A small-molecule ligand and the protein it binds are described below.
Small molecule (SMILES): CC(=O)N[C@H]1[C@H]([C@H](O)[C@H](O)CO)O[C@@](O[C@H]2[C@@H](O)[C@@H](CO)O[C@@H](O[C@H]3[C@H](O)[C@@H](O)[C@@H](O)O[C@@H]3CO)[C@@H]2O)(C(=O)O)C[C@@H]1O

Binding-site contacts:
Ligand atom O8 contacts residue ALA118 of chain 8.A at 3.8 Å.
Ligand atom C7 contacts residue ALA118 of chain 8.A at 3.6 Å (hydrophobic).
Ligand atom C10 contacts residue GLN65 of chain 9.A at 4.5 Å.
Ligand atom C8 contacts residue ALA118 of chain 8.A at 4.3 Å (hydrophobic).
Ligand atom O1A contacts residue ARG129 of chain 8.A at 3.3 Å (salt-bridge).
Ligand atom C4 contacts residue ALA118 of chain 8.A at 4.0 Å (hydrophobic).
Ligand atom O9 contacts residue GLN120 of chain 8.A at 3.5 Å (h-bond).
Ligand atom O10 contacts residue GLN65 of chain 9.A at 4.0 Å.
Ligand atom C1 contacts residue ARG129 of chain 8.A at 4.0 Å.
Ligand atom C11 contacts residue GLN65 of chain 9.A at 3.7 Å.
Ligand atom C5 contacts residue ALA118 of chain 8.A at 3.6 Å (hydrophobic).
Ligand atom C10 contacts residue ALA64 of chain 9.A at 4.5 Å (hydrophobic).
Ligand atom C10 contacts residue ALA118 of chain 8.A at 3.8 Å (hydrophobic).
Ligand atom C11 contacts residue TRP119 of chain 8.A at 4.4 Å (hydrophobic).
Ligand atom O9 contacts residue THR42 of chain 9.A at 4.0 Å.
Ligand atom C6 contacts residue ALA118 of chain 8.A at 3.4 Å (hydrophobic).
Ligand atom O1A contacts residue ALA118 of chain 8.A at 4.5 Å.
Ligand atom O8 contacts residue GLN120 of chain 8.A at 2.8 Å (h-bond).
Ligand atom C8 contacts residue GLN120 of chain 8.A at 4.1 Å.
Ligand atom C9 contacts residue TRP119 of chain 8.A at 4.3 Å (hydrophobic).
Ligand atom N5 contacts residue ALA118 of chain 8.A at 2.8 Å (h-bond).
Ligand atom O8 contacts residue TRP119 of chain 8.A at 3.8 Å.
Ligand atom O10 contacts residue ALA64 of chain 9.A at 3.8 Å.
Ligand atom C11 contacts residue ALA118 of chain 8.A at 3.9 Å (hydrophobic).
Ligand atom C11 contacts residue GLN132 of chain 8.A at 4.3 Å.
Ligand atom O1B contacts residue ARG129 of chain 8.A at 3.9 Å.

Sequence of chain 8.A:
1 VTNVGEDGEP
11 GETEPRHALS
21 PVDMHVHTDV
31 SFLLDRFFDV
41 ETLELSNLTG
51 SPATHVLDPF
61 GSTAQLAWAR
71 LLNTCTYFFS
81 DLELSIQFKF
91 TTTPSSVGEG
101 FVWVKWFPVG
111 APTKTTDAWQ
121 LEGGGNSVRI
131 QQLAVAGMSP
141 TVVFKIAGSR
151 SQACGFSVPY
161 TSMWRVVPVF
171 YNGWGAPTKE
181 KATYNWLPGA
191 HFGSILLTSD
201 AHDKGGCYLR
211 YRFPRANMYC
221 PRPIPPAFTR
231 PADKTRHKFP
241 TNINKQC

Sequence of chain 9.A:
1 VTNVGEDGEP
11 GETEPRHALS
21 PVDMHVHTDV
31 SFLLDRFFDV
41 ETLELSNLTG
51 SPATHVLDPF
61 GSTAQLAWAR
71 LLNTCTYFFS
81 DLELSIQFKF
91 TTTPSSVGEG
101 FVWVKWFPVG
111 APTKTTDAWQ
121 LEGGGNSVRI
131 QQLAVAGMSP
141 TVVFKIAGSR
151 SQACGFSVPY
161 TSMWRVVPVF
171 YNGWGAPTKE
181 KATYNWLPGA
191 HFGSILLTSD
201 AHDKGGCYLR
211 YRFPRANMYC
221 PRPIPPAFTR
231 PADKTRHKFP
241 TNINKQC